This small molecule binds to this protein.
Small molecule (SMILES): Nc1ncnc2c1ncn2[C@@H]1O[C@H](COP(=O)(O)OP(=O)(O)OP(O)(O)=S)[C@@H](O)[C@H]1O

Binding-site contacts:
Ligand atom C6 contacts residue ILE571 of chain 1.B at 2.5 Å (hydrophobic).
Ligand atom N6 contacts residue VAL570 of chain 1.B at 3.6 Å.
Ligand atom N1 contacts residue VAL570 of chain 1.B at 3.4 Å.
Ligand atom O4' contacts residue GLY608 of chain 1.B at 3.6 Å.
Ligand atom N7 contacts residue GLY610 of chain 1.B at 3.5 Å (h-bond).
Ligand atom O2B contacts residue VAL609 of chain 1.B at 3.3 Å (h-bond).
Ligand atom C8 contacts residue GLY608 of chain 1.B at 3.6 Å.
Ligand atom O2B contacts residue GLY610 of chain 1.B at 3.2 Å (h-bond).
Ligand atom O1A contacts residue ARG815 of chain 1.B at 3.6 Å.
Ligand atom N1 contacts residue ARG569 of chain 1.B at 3.5 Å (salt-bridge).
Ligand atom C8 contacts residue GLY610 of chain 1.B at 3.4 Å.
Ligand atom N6 contacts residue ILE571 of chain 1.B at 1.3 Å (h-bond).
Ligand atom O3G contacts residue LYS611 of chain 1.B at 3.4 Å (salt-bridge).
Ligand atom O3A contacts residue ARG815 of chain 1.B at 3.1 Å (salt-bridge).
Ligand atom O1B contacts residue THR612 of chain 1.B at 3.0 Å (h-bond).
Ligand atom O3B contacts residue LYS611 of chain 1.B at 3.5 Å.
Ligand atom O5' contacts residue GLY608 of chain 1.B at 3.4 Å.
Ligand atom PB contacts residue GLY608 of chain 1.B at 3.5 Å.
Ligand atom PB contacts residue MG1 of chain 1.M at 3.4 Å.
Ligand atom C2' contacts residue GLU613 of chain 1.B at 3.6 Å.
Ligand atom O2' contacts residue GLN778 of chain 1.B at 3.1 Å (h-bond).
Ligand atom O2A contacts residue THR612 of chain 1.B at 3.5 Å (h-bond).
Ligand atom N1 contacts residue ILE571 of chain 1.B at 2.9 Å (h-bond).
Ligand atom N6 contacts residue GLY572 of chain 1.B at 3.6 Å (h-bond).
Ligand atom O3B contacts residue GLY608 of chain 1.B at 2.9 Å (h-bond).
Ligand atom C8 contacts residue VAL609 of chain 1.B at 3.4 Å (hydrophobic).
Ligand atom C2 contacts residue ARG569 of chain 1.B at 3.3 Å.
Ligand atom O2A contacts residue GLY610 of chain 1.B at 3.3 Å (h-bond).
Ligand atom O2G contacts residue MG1 of chain 1.M at 2.3 Å.
Ligand atom O1B contacts residue MG1 of chain 1.M at 2.1 Å.
Ligand atom O3A contacts residue GLY608 of chain 1.B at 3.3 Å.
Ligand atom S1G contacts residue ARG756 of chain 1.A at 3.5 Å (salt-bridge).
Ligand atom N7 contacts residue VAL609 of chain 1.B at 3.0 Å (h-bond).
Ligand atom C5 contacts residue ILE774 of chain 1.B at 3.6 Å (hydrophobic).
Ligand atom O2B contacts residue LYS611 of chain 1.B at 3.2 Å (salt-bridge).
Ligand atom O3' contacts residue LYS818 of chain 1.B at 2.9 Å (salt-bridge).
Ligand atom C5' contacts residue ARG815 of chain 1.B at 3.4 Å.
Ligand atom S1G contacts residue ARG815 of chain 1.B at 2.7 Å (salt-bridge).
Ligand atom O2B contacts residue GLY608 of chain 1.B at 3.5 Å (h-bond).
Ligand atom O2A contacts residue LYS611 of chain 1.B at 3.1 Å (salt-bridge).

Sequence of chain 1.B:
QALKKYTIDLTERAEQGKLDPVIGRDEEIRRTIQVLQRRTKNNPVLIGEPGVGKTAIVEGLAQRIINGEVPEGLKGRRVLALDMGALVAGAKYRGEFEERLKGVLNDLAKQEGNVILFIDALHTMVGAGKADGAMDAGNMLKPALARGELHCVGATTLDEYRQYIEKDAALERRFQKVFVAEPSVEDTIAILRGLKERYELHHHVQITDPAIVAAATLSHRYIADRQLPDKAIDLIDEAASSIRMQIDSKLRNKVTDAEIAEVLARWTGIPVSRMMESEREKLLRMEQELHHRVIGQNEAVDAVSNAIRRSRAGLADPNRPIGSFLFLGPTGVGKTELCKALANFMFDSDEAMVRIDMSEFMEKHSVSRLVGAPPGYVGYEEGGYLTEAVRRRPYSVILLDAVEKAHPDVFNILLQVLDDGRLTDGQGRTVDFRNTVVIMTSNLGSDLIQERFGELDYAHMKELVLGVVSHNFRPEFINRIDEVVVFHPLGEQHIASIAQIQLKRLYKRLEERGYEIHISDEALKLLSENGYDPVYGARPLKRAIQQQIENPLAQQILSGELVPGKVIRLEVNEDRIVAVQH

Sequence of chain 1.A:
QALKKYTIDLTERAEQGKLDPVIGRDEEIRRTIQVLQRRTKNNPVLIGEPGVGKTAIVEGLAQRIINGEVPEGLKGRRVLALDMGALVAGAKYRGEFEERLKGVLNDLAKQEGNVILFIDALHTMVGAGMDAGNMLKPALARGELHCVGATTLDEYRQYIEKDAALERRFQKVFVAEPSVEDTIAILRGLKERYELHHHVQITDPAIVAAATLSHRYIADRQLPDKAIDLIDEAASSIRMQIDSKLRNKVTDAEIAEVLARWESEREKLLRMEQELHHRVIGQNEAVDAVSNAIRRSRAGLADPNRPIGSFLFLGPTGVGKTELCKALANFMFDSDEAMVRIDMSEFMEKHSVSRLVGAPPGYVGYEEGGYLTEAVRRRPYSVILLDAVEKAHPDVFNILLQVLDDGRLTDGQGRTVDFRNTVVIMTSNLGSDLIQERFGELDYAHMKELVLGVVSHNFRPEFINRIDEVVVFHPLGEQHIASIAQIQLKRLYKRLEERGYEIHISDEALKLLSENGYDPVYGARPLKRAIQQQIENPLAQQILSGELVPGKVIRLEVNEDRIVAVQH